This small molecule binds to this protein.
Small molecule (SMILES): CC(=O)N[C@H]1[C@H](O[C@H]2[C@H](O)[C@@H](NC(C)=O)CO[C@@H]2CO)O[C@H](CO)[C@@H](O[C@@H]2O[C@H](CO)[C@@H](O)[C@H](O)[C@@H]2O)[C@@H]1O

Sequence of chain 54.E:
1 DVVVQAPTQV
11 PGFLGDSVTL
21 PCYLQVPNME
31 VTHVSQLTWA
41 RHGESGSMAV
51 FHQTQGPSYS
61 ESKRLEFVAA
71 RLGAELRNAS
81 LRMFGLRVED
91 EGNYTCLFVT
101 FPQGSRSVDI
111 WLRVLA

Binding-site contacts:
Ligand atom C6 contacts residue VAL68 of chain 54.E at 3.1 Å (hydrophobic).
Ligand atom C1 contacts residue ALA69 of chain 54.E at 4.3 Å (hydrophobic).
Ligand atom C6 contacts residue ASN78 of chain 54.E at 4.5 Å.
Ligand atom C1 contacts residue SER80 of chain 54.E at 3.8 Å.
Ligand atom O5 contacts residue ALA69 of chain 54.E at 3.5 Å.
Ligand atom C5 contacts residue ALA69 of chain 54.E at 4.4 Å (hydrophobic).
Ligand atom O6 contacts residue ALA69 of chain 54.E at 4.0 Å.
Ligand atom C2 contacts residue ASN78 of chain 54.E at 2.7 Å.
Ligand atom C3 contacts residue ASN78 of chain 54.E at 4.0 Å.
Ligand atom O6 contacts residue VAL68 of chain 54.E at 3.8 Å.
Ligand atom O5 contacts residue SER80 of chain 54.E at 4.1 Å.
Ligand atom O7 contacts residue ASN78 of chain 54.E at 4.0 Å.
Ligand atom C5 contacts residue ASN78 of chain 54.E at 3.5 Å.
Ligand atom C7 contacts residue TYR23 of chain 54.E at 4.0 Å (hydrophobic).
Ligand atom C4 contacts residue ASN78 of chain 54.E at 4.2 Å.
Ligand atom C5 contacts residue SER80 of chain 54.E at 4.0 Å.
Ligand atom O7 contacts residue TYR23 of chain 54.E at 4.2 Å.
Ligand atom N2 contacts residue ASN78 of chain 54.E at 3.2 Å (h-bond).
Ligand atom C1 contacts residue ASN78 of chain 54.E at 1.4 Å.
Ligand atom C6 contacts residue ALA69 of chain 54.E at 4.1 Å (hydrophobic).
Ligand atom C7 contacts residue ASN78 of chain 54.E at 3.9 Å.
Ligand atom O5 contacts residue ASN78 of chain 54.E at 2.2 Å (h-bond).
Ligand atom C5 contacts residue VAL68 of chain 54.E at 4.4 Å (hydrophobic).
Ligand atom C8 contacts residue TYR23 of chain 54.E at 3.3 Å (hydrophobic).